Sequence of chain 1.D:
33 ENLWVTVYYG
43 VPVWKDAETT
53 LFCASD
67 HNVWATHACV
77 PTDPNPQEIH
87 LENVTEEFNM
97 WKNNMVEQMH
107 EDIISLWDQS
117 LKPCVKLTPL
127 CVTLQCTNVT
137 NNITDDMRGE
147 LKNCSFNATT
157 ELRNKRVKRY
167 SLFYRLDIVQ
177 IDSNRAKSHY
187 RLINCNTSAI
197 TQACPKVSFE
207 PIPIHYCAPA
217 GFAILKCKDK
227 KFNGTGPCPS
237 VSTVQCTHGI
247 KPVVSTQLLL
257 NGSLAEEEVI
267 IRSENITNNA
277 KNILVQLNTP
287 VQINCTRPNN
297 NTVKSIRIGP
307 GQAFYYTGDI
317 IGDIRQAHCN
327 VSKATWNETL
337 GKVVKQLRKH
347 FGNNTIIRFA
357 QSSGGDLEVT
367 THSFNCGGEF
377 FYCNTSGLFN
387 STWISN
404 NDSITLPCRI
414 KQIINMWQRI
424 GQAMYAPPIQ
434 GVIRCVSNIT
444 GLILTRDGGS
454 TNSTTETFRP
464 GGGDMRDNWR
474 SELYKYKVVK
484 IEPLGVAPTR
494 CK

A small-molecule ligand and the protein it binds are described below.
Small molecule (SMILES): CC(=O)N[C@H]1[C@H](O[C@H]2[C@H](O)[C@@H](NC(C)=O)CO[C@@H]2CO)O[C@H](CO)[C@@H](O)[C@@H]1O

Binding-site contacts:
Ligand atom C4 contacts residue ASN380 of chain 1.D at 4.4 Å.
Ligand atom O7 contacts residue ASN380 of chain 1.D at 3.1 Å (h-bond).
Ligand atom N2 contacts residue ASN380 of chain 1.D at 3.0 Å (h-bond).
Ligand atom C8 contacts residue THR366 of chain 1.D at 3.7 Å.
Ligand atom C5 contacts residue ASN380 of chain 1.D at 3.8 Å.
Ligand atom C3 contacts residue ASN380 of chain 1.D at 3.9 Å.
Ligand atom O5 contacts residue ASN380 of chain 1.D at 2.5 Å (h-bond).
Ligand atom C1 contacts residue ASN380 of chain 1.D at 1.5 Å.
Ligand atom C2 contacts residue ASN380 of chain 1.D at 2.6 Å.
Ligand atom O5 contacts residue SER382 of chain 1.D at 3.4 Å.
Ligand atom C6 contacts residue SER382 of chain 1.D at 4.2 Å.
Ligand atom C8 contacts residue SER358 of chain 1.D at 4.5 Å.
Ligand atom C1 contacts residue SER382 of chain 1.D at 3.9 Å.
Ligand atom C7 contacts residue ASN380 of chain 1.D at 3.2 Å.
Ligand atom C5 contacts residue SER382 of chain 1.D at 4.1 Å.
Ligand atom C8 contacts residue THR367 of chain 1.D at 3.5 Å.
Ligand atom C8 contacts residue ASN380 of chain 1.D at 4.2 Å.